The small molecule below binds the protein below.
Small molecule (SMILES): CC(=O)N[C@@H]1[C@@H](O)[C@H](O)[C@@H](CO)O[C@H]1O

Sequence of chain 4.B:
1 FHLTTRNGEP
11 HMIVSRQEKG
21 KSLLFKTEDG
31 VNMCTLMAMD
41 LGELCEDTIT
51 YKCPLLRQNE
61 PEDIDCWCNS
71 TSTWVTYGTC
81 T

Binding-site contacts:
Ligand atom O1 contacts residue SER70 of chain 4.B at 4.2 Å.
Ligand atom C4 contacts residue NAG1 of chain 4.R at 3.2 Å.
Ligand atom C6 contacts residue LEU24 of chain 4.B at 4.5 Å (hydrophobic).
Ligand atom C5 contacts residue VAL31 of chain 4.B at 4.2 Å (hydrophobic).
Ligand atom C3 contacts residue VAL31 of chain 4.B at 3.0 Å (hydrophobic).
Ligand atom O6 contacts residue NAG1 of chain 4.R at 3.0 Å.
Ligand atom C6 contacts residue NAG1 of chain 4.R at 4.3 Å.
Ligand atom C1 contacts residue ASN69 of chain 4.B at 2.7 Å.
Ligand atom O5 contacts residue ASN69 of chain 4.B at 2.8 Å (h-bond).
Ligand atom C8 contacts residue SER70 of chain 4.B at 3.7 Å.
Ligand atom C5 contacts residue ASN69 of chain 4.B at 3.7 Å.
Ligand atom C2 contacts residue ASN69 of chain 4.B at 4.2 Å.
Ligand atom C1 contacts residue VAL31 of chain 4.B at 4.3 Å (hydrophobic).
Ligand atom C6 contacts residue ASN69 of chain 4.B at 4.4 Å.
Ligand atom C8 contacts residue ARG57 of chain 4.B at 4.2 Å.
Ligand atom C2 contacts residue VAL31 of chain 4.B at 4.0 Å (hydrophobic).
Ligand atom O1 contacts residue ASN69 of chain 4.B at 2.1 Å (h-bond).
Ligand atom N2 contacts residue VAL31 of chain 4.B at 4.0 Å.
Ligand atom C7 contacts residue ASN69 of chain 4.B at 3.8 Å.
Ligand atom O1 contacts residue VAL31 of chain 4.B at 3.4 Å (h-bond).
Ligand atom C8 contacts residue ASN69 of chain 4.B at 3.4 Å.
Ligand atom C4 contacts residue VAL31 of chain 4.B at 3.8 Å (hydrophobic).
Ligand atom O3 contacts residue VAL31 of chain 4.B at 3.6 Å.
Ligand atom C7 contacts residue SER70 of chain 4.B at 4.4 Å.
Ligand atom O4 contacts residue VAL31 of chain 4.B at 3.3 Å.
Ligand atom O1 contacts residue MET33 of chain 4.B at 3.9 Å.
Ligand atom O3 contacts residue NAG1 of chain 4.R at 2.6 Å (h-bond).
Ligand atom O5 contacts residue MET33 of chain 4.B at 4.2 Å.
Ligand atom O7 contacts residue ASN69 of chain 4.B at 3.8 Å.
Ligand atom N2 contacts residue ASN69 of chain 4.B at 4.3 Å.
Ligand atom O4 contacts residue NAG1 of chain 4.R at 3.0 Å.
Ligand atom C5 contacts residue MET33 of chain 4.B at 3.7 Å (hydrophobic).
Ligand atom C3 contacts residue NAG1 of chain 4.R at 3.7 Å.
Ligand atom C5 contacts residue NAG1 of chain 4.R at 4.3 Å.
Ligand atom C6 contacts residue MET33 of chain 4.B at 3.5 Å (hydrophobic).